Binding-site contacts:
Ligand atom N6 contacts residue THR227 of chain 2.A at 2.9 Å (h-bond).
Ligand atom O5' contacts residue GLY50 of chain 2.A at 3.5 Å (h-bond).
Ligand atom N6 contacts residue TRP53 of chain 2.A at 3.3 Å.
Ligand atom C2 contacts residue TYR193 of chain 2.A at 3.6 Å (hydrophobic).
Ligand atom P1 contacts residue ARG257 of chain 2.A at 3.5 Å.
Ligand atom O5P contacts residue THR52 of chain 2.A at 2.6 Å (h-bond).
Ligand atom N7 contacts residue MET256 of chain 2.A at 3.5 Å (h-bond).
Ligand atom O4P contacts residue LYS48 of chain 2.A at 3.0 Å (salt-bridge).
Ligand atom O3P contacts residue SER138 of chain 2.A at 3.6 Å.
Ligand atom O6P contacts residue LYS48 of chain 2.A at 3.3 Å.
Ligand atom O1P contacts residue ARG257 of chain 2.A at 2.8 Å (salt-bridge).
Ligand atom O5P contacts residue PHE255 of chain 2.A at 3.6 Å.
Ligand atom O2' contacts residue GLY259 of chain 2.A at 3.5 Å (h-bond).
Ligand atom N3 contacts residue GLY259 of chain 2.A at 3.5 Å.
Ligand atom O3' contacts residue SER138 of chain 2.A at 3.4 Å (h-bond).
Ligand atom O6P contacts residue THR51 of chain 2.A at 2.6 Å (h-bond).
Ligand atom O2P contacts residue ARG257 of chain 2.A at 3.3 Å.
Ligand atom N6 contacts residue MET232 of chain 2.A at 3.1 Å (h-bond).
Ligand atom N6 contacts residue SER228 of chain 2.A at 3.7 Å.
Ligand atom N1 contacts residue PHE229 of chain 2.A at 3.6 Å.
Ligand atom O2P contacts residue GLY259 of chain 2.A at 2.7 Å (h-bond).
Ligand atom O2P contacts residue LYS258 of chain 2.A at 2.8 Å (salt-bridge).
Ligand atom O1P contacts residue SER138 of chain 2.A at 2.5 Å (h-bond).
Ligand atom P1 contacts residue SER138 of chain 2.A at 3.4 Å.
Ligand atom O2' contacts residue PHE229 of chain 2.A at 3.5 Å.
Ligand atom O3P contacts residue ARG257 of chain 2.A at 3.0 Å (salt-bridge).
Ligand atom O4P contacts residue PHE255 of chain 2.A at 3.4 Å.
Ligand atom O2' contacts residue ARG257 of chain 2.A at 3.4 Å (salt-bridge).
Ligand atom N3 contacts residue TYR193 of chain 2.A at 2.8 Å (h-bond).
Ligand atom O3P contacts residue ARG130 of chain 2.A at 3.0 Å (salt-bridge).
Ligand atom C6 contacts residue TRP53 of chain 2.A at 3.6 Å (hydrophobic).
Ligand atom N6 contacts residue PHE229 of chain 2.A at 3.6 Å (h-bond).
Ligand atom O3' contacts residue ARG130 of chain 2.A at 3.2 Å (salt-bridge).
Ligand atom N1 contacts residue TRP53 of chain 2.A at 3.5 Å.
Ligand atom P2 contacts residue THR51 of chain 2.A at 3.7 Å.
Ligand atom O6P contacts residue SER49 of chain 2.A at 3.1 Å (h-bond).
Ligand atom O6P contacts residue GLY50 of chain 2.A at 3.2 Å (h-bond).
Ligand atom O5P contacts residue THR51 of chain 2.A at 3.5 Å (h-bond).
Ligand atom O5' contacts residue LYS48 of chain 2.A at 3.5 Å.
Ligand atom C8 contacts residue MET256 of chain 2.A at 3.4 Å (hydrophobic).

This protein binds this small molecule.
Small molecule (SMILES): Nc1ncnc2c1ncn2[C@@H]1O[C@H](COP(=O)(O)O)[C@@H](OP(=O)(O)O)[C@H]1O

Sequence of chain 2.A:
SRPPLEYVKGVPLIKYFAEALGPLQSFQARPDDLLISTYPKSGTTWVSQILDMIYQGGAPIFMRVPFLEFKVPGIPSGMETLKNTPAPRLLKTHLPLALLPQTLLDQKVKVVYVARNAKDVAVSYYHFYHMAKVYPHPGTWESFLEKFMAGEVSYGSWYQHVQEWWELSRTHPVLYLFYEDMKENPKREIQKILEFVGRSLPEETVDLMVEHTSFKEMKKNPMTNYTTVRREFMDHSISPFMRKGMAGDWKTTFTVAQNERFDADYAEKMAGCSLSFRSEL